Sequence of chain 1.B:
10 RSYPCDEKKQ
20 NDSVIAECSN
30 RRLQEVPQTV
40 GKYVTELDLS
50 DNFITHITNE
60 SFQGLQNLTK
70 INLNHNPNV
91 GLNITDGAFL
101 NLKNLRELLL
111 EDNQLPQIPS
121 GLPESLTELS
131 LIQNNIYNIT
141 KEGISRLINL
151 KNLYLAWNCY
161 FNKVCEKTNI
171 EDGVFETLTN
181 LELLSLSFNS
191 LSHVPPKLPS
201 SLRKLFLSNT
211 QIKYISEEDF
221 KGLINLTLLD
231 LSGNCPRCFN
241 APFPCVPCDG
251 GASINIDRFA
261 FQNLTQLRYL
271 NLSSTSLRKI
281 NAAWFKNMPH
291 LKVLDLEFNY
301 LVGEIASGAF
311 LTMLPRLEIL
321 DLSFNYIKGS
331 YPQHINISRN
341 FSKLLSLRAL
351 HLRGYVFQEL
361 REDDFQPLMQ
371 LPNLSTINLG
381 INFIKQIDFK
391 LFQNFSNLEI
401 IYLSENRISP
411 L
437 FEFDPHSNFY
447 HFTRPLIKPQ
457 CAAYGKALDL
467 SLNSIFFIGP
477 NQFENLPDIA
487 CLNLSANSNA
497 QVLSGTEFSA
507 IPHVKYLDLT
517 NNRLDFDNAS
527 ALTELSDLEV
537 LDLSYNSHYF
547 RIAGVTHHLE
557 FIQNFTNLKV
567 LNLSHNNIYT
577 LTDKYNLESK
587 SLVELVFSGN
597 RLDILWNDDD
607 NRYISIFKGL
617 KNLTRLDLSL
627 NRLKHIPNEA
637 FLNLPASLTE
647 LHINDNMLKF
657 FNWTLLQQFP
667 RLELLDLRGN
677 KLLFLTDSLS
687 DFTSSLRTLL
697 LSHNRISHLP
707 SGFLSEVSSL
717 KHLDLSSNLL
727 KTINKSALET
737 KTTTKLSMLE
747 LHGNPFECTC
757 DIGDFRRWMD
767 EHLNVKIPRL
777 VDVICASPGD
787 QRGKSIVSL

Sequence of chain 1.A:
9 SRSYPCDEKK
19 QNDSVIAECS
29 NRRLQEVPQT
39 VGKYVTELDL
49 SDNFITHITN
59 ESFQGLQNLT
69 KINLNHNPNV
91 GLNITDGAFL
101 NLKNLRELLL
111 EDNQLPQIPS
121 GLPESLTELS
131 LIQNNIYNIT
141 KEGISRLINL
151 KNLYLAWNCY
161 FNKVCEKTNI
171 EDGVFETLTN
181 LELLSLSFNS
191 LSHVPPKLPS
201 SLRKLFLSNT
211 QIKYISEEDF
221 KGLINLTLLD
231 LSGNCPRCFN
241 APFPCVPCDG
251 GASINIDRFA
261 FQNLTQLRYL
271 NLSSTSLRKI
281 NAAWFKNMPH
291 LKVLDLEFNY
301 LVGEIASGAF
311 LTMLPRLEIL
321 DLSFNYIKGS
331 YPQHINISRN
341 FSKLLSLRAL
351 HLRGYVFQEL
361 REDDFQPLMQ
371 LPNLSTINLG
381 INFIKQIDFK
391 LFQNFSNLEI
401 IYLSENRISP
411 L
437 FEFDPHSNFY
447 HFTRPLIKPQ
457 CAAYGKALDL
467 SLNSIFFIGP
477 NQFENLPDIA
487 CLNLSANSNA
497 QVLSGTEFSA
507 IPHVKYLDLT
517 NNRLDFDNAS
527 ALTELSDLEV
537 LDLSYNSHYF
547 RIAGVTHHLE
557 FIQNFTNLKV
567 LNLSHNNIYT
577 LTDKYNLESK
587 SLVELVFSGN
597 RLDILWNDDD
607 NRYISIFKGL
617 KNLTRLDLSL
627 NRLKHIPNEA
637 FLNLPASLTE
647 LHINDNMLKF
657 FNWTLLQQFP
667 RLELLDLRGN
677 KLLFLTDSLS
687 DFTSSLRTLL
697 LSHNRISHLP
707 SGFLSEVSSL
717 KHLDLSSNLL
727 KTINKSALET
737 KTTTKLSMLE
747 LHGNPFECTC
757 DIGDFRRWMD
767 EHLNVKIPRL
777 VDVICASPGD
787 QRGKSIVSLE

The protein below binds the small molecule below.
Small molecule (SMILES): CCOCc1nc2c(N)nc3ccccc3c2n1CC(C)(C)O

Binding-site contacts:
Ligand atom C8 contacts residue VAL356 of chain 1.B at 3.8 Å (hydrophobic).
Ligand atom C11 contacts residue ILE327 of chain 1.B at 3.6 Å (hydrophobic).
Ligand atom C1 contacts residue PHE383 of chain 1.B at 3.3 Å (hydrophobic).
Ligand atom C5 contacts residue THR552 of chain 1.A at 3.7 Å.
Ligand atom C4 contacts residue THR552 of chain 1.A at 3.4 Å.
Ligand atom C8 contacts residue GLY550 of chain 1.A at 3.8 Å.
Ligand atom C11 contacts residue GLY329 of chain 1.B at 3.8 Å.
Ligand atom N contacts residue VAL551 of chain 1.A at 3.8 Å.
Ligand atom C3 contacts residue PHE383 of chain 1.B at 3.5 Å (hydrophobic).
Ligand atom C contacts residue ASP521 of chain 1.A at 3.4 Å.
Ligand atom N1 contacts residue PHE383 of chain 1.B at 3.4 Å.
Ligand atom N contacts residue THR552 of chain 1.A at 3.1 Å (h-bond).
Ligand atom C4 contacts residue ASP523 of chain 1.A at 3.8 Å.
Ligand atom C14 contacts residue TYR331 of chain 1.B at 3.6 Å (hydrophobic).
Ligand atom C11 contacts residue SER330 of chain 1.B at 3.2 Å.
Ligand atom C1 contacts residue ASP521 of chain 1.A at 3.5 Å.
Ligand atom C16 contacts residue PHE383 of chain 1.B at 3.6 Å (hydrophobic).
Ligand atom N contacts residue ASP523 of chain 1.A at 3.8 Å.
Ligand atom C8 contacts residue PHE324 of chain 1.B at 3.6 Å (hydrophobic).
Ligand atom C contacts residue PHE383 of chain 1.B at 3.4 Å (hydrophobic).
Ligand atom C6 contacts residue TYR326 of chain 1.B at 3.8 Å (hydrophobic).
Ligand atom O contacts residue TYR326 of chain 1.B at 3.2 Å.
Ligand atom C6 contacts residue THR552 of chain 1.A at 3.9 Å.
Ligand atom N3 contacts residue PHE383 of chain 1.B at 3.9 Å.
Ligand atom C8 contacts residue GLY354 of chain 1.B at 3.8 Å.
Ligand atom O contacts residue GLY550 of chain 1.A at 3.5 Å (h-bond).
Ligand atom N1 contacts residue ASP521 of chain 1.A at 2.6 Å (salt-bridge).
Ligand atom C4 contacts residue PHE383 of chain 1.B at 3.5 Å (hydrophobic).
Ligand atom C9 contacts residue VAL356 of chain 1.B at 3.8 Å (hydrophobic).
Ligand atom N contacts residue ASP521 of chain 1.A at 2.8 Å (salt-bridge).
Ligand atom N2 contacts residue VAL551 of chain 1.A at 3.7 Å.
Ligand atom N1 contacts residue ASP523 of chain 1.A at 3.6 Å (salt-bridge).
Ligand atom C contacts residue THR552 of chain 1.A at 3.7 Å.
Ligand atom C2 contacts residue PHE383 of chain 1.B at 3.6 Å (hydrophobic).
Ligand atom N2 contacts residue THR552 of chain 1.A at 2.9 Å (h-bond).
Ligand atom C7 contacts residue GLY550 of chain 1.A at 3.5 Å.
Ligand atom C16 contacts residue ASP521 of chain 1.A at 3.5 Å.
Ligand atom C11 contacts residue TYR326 of chain 1.B at 3.7 Å (hydrophobic).
Ligand atom C1 contacts residue ASP523 of chain 1.A at 3.8 Å.
Ligand atom C contacts residue ASP523 of chain 1.A at 3.6 Å.